Sequence of chain 4.A:
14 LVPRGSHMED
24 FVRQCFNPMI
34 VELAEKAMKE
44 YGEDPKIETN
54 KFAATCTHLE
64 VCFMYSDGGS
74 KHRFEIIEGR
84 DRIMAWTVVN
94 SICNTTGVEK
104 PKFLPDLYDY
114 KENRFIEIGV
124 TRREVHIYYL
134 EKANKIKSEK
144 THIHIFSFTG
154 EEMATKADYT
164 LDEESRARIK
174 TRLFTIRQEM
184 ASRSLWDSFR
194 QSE

Binding-site contacts:
Ligand atom C03 contacts residue MN1 of chain 4.D at 4.0 Å.
Ligand atom C02 contacts residue MN1 of chain 4.E at 3.4 Å.
Ligand atom O01 contacts residue MN1 of chain 4.D at 2.0 Å.
Ligand atom C28 contacts residue TYR44 of chain 4.A at 3.6 Å (hydrophobic).
Ligand atom C03 contacts residue MN1 of chain 4.E at 3.5 Å.
Ligand atom O08 contacts residue TYR131 of chain 4.A at 3.7 Å.
Ligand atom C07 contacts residue TYR131 of chain 4.A at 4.0 Å (hydrophobic).
Ligand atom O08 contacts residue ILE121 of chain 4.A at 2.7 Å (h-bond).
Ligand atom O08 contacts residue HIS61 of chain 4.A at 3.0 Å (h-bond).
Ligand atom C02 contacts residue GLU120 of chain 4.A at 3.3 Å.
Ligand atom O08 contacts residue GLU120 of chain 4.A at 2.9 Å (salt-bridge).
Ligand atom O25 contacts residue MN1 of chain 4.E at 2.4 Å.
Ligand atom C07 contacts residue HIS61 of chain 4.A at 3.2 Å.
Ligand atom C07 contacts residue LYS135 of chain 4.A at 3.6 Å.
Ligand atom C31 contacts residue GLU46 of chain 4.A at 4.0 Å.
Ligand atom O01 contacts residue ASP109 of chain 4.A at 3.3 Å (salt-bridge).
Ligand atom C07 contacts residue ILE121 of chain 4.A at 3.7 Å (hydrophobic).
Ligand atom O01 contacts residue MN1 of chain 4.E at 2.6 Å.
Ligand atom C30 contacts residue TYR44 of chain 4.A at 3.5 Å (hydrophobic).
Ligand atom O01 contacts residue GLU120 of chain 4.A at 2.4 Å (salt-bridge).
Ligand atom C24 contacts residue GLU81 of chain 4.A at 3.8 Å.
Ligand atom N32 contacts residue GLU46 of chain 4.A at 3.5 Å (salt-bridge).
Ligand atom N06 contacts residue TYR131 of chain 4.A at 3.6 Å (h-bond).
Ligand atom C11 contacts residue TYR131 of chain 4.A at 3.7 Å (hydrophobic).
Ligand atom C24 contacts residue MN1 of chain 4.E at 2.9 Å.
Ligand atom O01 contacts residue HIS61 of chain 4.A at 3.6 Å (h-bond).
Ligand atom C02 contacts residue MN1 of chain 4.D at 2.6 Å.
Ligand atom N26 contacts residue MN1 of chain 4.E at 3.8 Å.
Ligand atom C07 contacts residue MN1 of chain 4.D at 2.7 Å.
Ligand atom C07 contacts residue GLU120 of chain 4.A at 3.5 Å.
Ligand atom C29 contacts residue TYR44 of chain 4.A at 3.8 Å (hydrophobic).
Ligand atom O08 contacts residue LYS135 of chain 4.A at 3.3 Å.
Ligand atom C33 contacts residue THR58 of chain 4.A at 3.8 Å.
Ligand atom C02 contacts residue HIS61 of chain 4.A at 3.5 Å.
Ligand atom O25 contacts residue GLU81 of chain 4.A at 3.8 Å.
Ligand atom N06 contacts residue HIS61 of chain 4.A at 3.8 Å.
Ligand atom O08 contacts residue MN1 of chain 4.D at 2.2 Å.
Ligand atom O08 contacts residue GLY122 of chain 4.A at 3.7 Å.
Ligand atom C31 contacts residue TYR44 of chain 4.A at 3.9 Å (hydrophobic).
Ligand atom C12 contacts residue TYR131 of chain 4.A at 4.0 Å (hydrophobic).

This small molecule binds to this protein.
Small molecule (SMILES): O=C(NCCc1ccncc1)c1nc([C@@H]2CCCN2C(=O)OCc2ccccc2)[nH]c(=O)c1O